Binding-site contacts:
Ligand atom C2 contacts residue ASN19 of chain 28.P at 3.6 Å.
Ligand atom C1 contacts residue ASN19 of chain 28.P at 2.3 Å.
Ligand atom O5 contacts residue ASN19 of chain 28.P at 2.9 Å (h-bond).
Ligand atom O7 contacts residue ALA18 of chain 28.P at 4.3 Å.
Ligand atom C7 contacts residue ALA18 of chain 28.P at 4.4 Å (hydrophobic).
Ligand atom C8 contacts residue TYR17 of chain 28.P at 3.4 Å (hydrophobic).
Ligand atom C8 contacts residue ALA18 of chain 28.P at 4.0 Å (hydrophobic).
Ligand atom C5 contacts residue ASN19 of chain 28.P at 3.6 Å.
Ligand atom N2 contacts residue ASN19 of chain 28.P at 4.0 Å.
Ligand atom C3 contacts residue ASN19 of chain 28.P at 4.4 Å.
Ligand atom C7 contacts residue TYR17 of chain 28.P at 4.3 Å (hydrophobic).

Sequence of chain 28.P:
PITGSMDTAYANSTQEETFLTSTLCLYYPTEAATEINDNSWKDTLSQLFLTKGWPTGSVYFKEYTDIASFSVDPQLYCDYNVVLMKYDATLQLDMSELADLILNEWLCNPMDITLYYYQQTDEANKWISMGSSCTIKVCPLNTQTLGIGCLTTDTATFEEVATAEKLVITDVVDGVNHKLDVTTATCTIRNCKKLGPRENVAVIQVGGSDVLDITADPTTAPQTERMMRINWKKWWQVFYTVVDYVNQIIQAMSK

A small-molecule ligand and the protein it binds are described below.
Small molecule (SMILES): CC(=O)N[C@H]1[C@H](O[C@H]2[C@H](O)[C@@H](NC(C)=O)CO[C@@H]2CO)O[C@H](CO)[C@@H](O)[C@@H]1O